Binding-site contacts:
Ligand atom C8 contacts residue MET339 of chain 1.A at 4.3 Å (hydrophobic).
Ligand atom O6 contacts residue NAG1 of chain 1.W at 4.4 Å.
Ligand atom C4 contacts residue ASN352 of chain 1.A at 4.2 Å.
Ligand atom O7 contacts residue NAG1 of chain 1.W at 4.0 Å.
Ligand atom C2 contacts residue ASN352 of chain 1.A at 2.6 Å.
Ligand atom N2 contacts residue ASN352 of chain 1.A at 3.0 Å (h-bond).
Ligand atom O6 contacts residue GLN355 of chain 1.A at 3.6 Å.
Ligand atom C3 contacts residue ASN352 of chain 1.A at 3.9 Å.
Ligand atom C8 contacts residue NAG1 of chain 1.W at 2.8 Å.
Ligand atom O5 contacts residue ASN352 of chain 1.A at 2.3 Å (h-bond).
Ligand atom C1 contacts residue ASN352 of chain 1.A at 1.4 Å.
Ligand atom C5 contacts residue ASN352 of chain 1.A at 3.5 Å.
Ligand atom O7 contacts residue ASN352 of chain 1.A at 4.0 Å.
Ligand atom C1 contacts residue THR354 of chain 1.A at 4.4 Å.
Ligand atom C7 contacts residue ASN352 of chain 1.A at 3.5 Å.
Ligand atom O6 contacts residue ASN352 of chain 1.A at 4.5 Å.
Ligand atom C7 contacts residue NAG1 of chain 1.W at 3.8 Å.

Sequence of chain 1.A:
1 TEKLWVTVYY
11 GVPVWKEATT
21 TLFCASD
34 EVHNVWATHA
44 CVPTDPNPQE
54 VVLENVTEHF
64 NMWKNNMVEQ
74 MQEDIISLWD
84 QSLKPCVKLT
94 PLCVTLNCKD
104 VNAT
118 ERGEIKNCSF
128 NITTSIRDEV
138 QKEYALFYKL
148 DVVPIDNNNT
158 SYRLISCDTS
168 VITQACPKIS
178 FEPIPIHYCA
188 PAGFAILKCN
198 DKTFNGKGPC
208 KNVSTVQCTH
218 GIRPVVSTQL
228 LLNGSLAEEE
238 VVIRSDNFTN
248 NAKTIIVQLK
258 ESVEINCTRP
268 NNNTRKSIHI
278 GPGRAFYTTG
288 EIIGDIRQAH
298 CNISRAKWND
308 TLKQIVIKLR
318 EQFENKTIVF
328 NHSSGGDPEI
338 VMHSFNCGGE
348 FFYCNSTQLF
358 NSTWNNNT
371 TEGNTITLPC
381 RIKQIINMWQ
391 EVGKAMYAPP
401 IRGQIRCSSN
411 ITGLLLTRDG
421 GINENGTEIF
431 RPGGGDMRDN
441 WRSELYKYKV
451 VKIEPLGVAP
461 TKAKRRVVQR

A protein and the small-molecule ligand that binds it are described below.
Small molecule (SMILES): CC(=O)N[C@H]1[C@H](O[C@H]2[C@H](O)[C@@H](NC(C)=O)CO[C@@H]2CO)O[C@H](CO)[C@@H](O[C@@H]2O[C@H](CO)[C@@H](O)[C@H](O)[C@@H]2O)[C@@H]1O